The small molecule below binds the protein below.
Small molecule (SMILES): N[C@@H](Cc1c[nH]c2ccccc12)C(=O)O

Sequence of chain 1.E:
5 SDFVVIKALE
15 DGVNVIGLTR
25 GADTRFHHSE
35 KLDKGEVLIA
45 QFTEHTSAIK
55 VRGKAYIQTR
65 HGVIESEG

Sequence of chain 1.D:
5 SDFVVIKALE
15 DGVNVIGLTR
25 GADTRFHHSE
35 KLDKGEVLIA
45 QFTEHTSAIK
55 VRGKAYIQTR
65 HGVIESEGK

Binding-site contacts:
Ligand atom N contacts residue THR28 of chain 1.D at 2.8 Å (h-bond).
Ligand atom OXT contacts residue HIS49 of chain 1.E at 3.7 Å.
Ligand atom CG contacts residue SER51 of chain 1.D at 3.9 Å.
Ligand atom N contacts residue ASP27 of chain 1.D at 3.1 Å (salt-bridge).
Ligand atom O contacts residue THR23 of chain 1.D at 3.9 Å.
Ligand atom CZ3 contacts residue GLY21 of chain 1.E at 3.7 Å.
Ligand atom CZ3 contacts residue HIS32 of chain 1.E at 4.0 Å.
Ligand atom CA contacts residue THR23 of chain 1.D at 3.8 Å.
Ligand atom OXT contacts residue THR50 of chain 1.E at 2.8 Å (h-bond).
Ligand atom C contacts residue THR47 of chain 1.E at 3.5 Å.
Ligand atom CD1 contacts residue SER51 of chain 1.D at 3.6 Å.
Ligand atom NE1 contacts residue ALA44 of chain 1.E at 3.8 Å.
Ligand atom O contacts residue SER51 of chain 1.D at 3.0 Å (h-bond).
Ligand atom CZ2 contacts residue ALA44 of chain 1.E at 4.0 Å (hydrophobic).
Ligand atom CB contacts residue THR28 of chain 1.D at 3.6 Å.
Ligand atom C contacts residue SER51 of chain 1.D at 3.6 Å.
Ligand atom CH2 contacts residue GLY21 of chain 1.E at 3.5 Å.
Ligand atom CB contacts residue SER51 of chain 1.D at 3.4 Å.
Ligand atom O contacts residue GLY25 of chain 1.D at 2.9 Å (h-bond).
Ligand atom C contacts residue THR50 of chain 1.E at 3.9 Å.
Ligand atom CD1 contacts residue GLN45 of chain 1.E at 3.5 Å.
Ligand atom OXT contacts residue THR47 of chain 1.E at 2.6 Å (h-bond).
Ligand atom CE2 contacts residue GLN45 of chain 1.E at 4.0 Å.
Ligand atom N contacts residue THR23 of chain 1.D at 2.7 Å (h-bond).
Ligand atom O contacts residue THR47 of chain 1.E at 3.6 Å.
Ligand atom CA contacts residue GLY25 of chain 1.D at 3.5 Å.
Ligand atom CD1 contacts residue THR47 of chain 1.E at 3.9 Å.
Ligand atom CZ2 contacts residue THR50 of chain 1.E at 3.9 Å.
Ligand atom N contacts residue GLY25 of chain 1.D at 2.9 Å (h-bond).
Ligand atom NE1 contacts residue GLN45 of chain 1.E at 2.8 Å (h-bond).
Ligand atom CA contacts residue THR28 of chain 1.D at 3.2 Å.
Ligand atom CA contacts residue SER51 of chain 1.D at 4.0 Å.
Ligand atom C contacts residue GLY25 of chain 1.D at 3.4 Å.
Ligand atom CE2 contacts residue ALA44 of chain 1.E at 4.1 Å (hydrophobic).
Ligand atom N contacts residue ARG24 of chain 1.D at 4.0 Å.
Ligand atom CZ2 contacts residue ILE53 of chain 1.E at 3.9 Å (hydrophobic).
Ligand atom O contacts residue ARG24 of chain 1.D at 3.4 Å.
Ligand atom OXT contacts residue GLY25 of chain 1.D at 3.9 Å.
Ligand atom CB contacts residue THR23 of chain 1.D at 3.8 Å.
Ligand atom CE3 contacts residue HIS32 of chain 1.E at 4.0 Å.